Sequence of chain 1.C:
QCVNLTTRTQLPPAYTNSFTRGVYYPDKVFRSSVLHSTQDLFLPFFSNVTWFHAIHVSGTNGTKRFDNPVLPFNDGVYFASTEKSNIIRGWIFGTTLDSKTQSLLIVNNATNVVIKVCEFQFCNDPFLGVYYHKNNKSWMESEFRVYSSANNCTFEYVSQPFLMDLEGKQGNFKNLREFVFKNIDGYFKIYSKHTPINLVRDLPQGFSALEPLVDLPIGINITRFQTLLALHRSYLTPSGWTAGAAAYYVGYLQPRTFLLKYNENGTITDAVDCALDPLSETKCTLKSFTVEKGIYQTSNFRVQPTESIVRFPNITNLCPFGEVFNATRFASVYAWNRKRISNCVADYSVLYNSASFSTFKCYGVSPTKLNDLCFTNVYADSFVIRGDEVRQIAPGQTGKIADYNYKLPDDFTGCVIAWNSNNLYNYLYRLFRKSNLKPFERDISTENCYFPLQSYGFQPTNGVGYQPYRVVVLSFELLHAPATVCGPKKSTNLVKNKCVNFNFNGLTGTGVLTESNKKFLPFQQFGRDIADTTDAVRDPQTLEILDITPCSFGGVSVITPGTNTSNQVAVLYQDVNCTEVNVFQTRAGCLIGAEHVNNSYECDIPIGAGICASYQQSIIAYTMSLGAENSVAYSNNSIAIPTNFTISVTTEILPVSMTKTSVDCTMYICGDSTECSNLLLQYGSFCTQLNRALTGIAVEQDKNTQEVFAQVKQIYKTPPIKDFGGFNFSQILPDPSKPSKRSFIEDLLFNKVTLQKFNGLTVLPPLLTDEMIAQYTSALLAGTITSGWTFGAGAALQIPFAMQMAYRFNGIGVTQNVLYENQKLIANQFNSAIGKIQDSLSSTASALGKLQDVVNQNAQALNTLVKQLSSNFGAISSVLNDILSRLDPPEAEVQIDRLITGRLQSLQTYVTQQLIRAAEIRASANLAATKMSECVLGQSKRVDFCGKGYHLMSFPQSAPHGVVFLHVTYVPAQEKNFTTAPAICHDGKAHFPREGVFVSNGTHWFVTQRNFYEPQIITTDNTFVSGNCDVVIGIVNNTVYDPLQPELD

Binding-site contacts:
Ligand atom C2 contacts residue ASN61 of chain 1.C at 2.7 Å.
Ligand atom C1 contacts residue ASN61 of chain 1.C at 1.5 Å.
Ligand atom C3 contacts residue ASN61 of chain 1.C at 3.9 Å.
Ligand atom C7 contacts residue ASN61 of chain 1.C at 3.6 Å.
Ligand atom C6 contacts residue TYR28 of chain 1.C at 4.3 Å (hydrophobic).
Ligand atom N2 contacts residue ASN61 of chain 1.C at 3.1 Å (h-bond).
Ligand atom O7 contacts residue ASN61 of chain 1.C at 3.7 Å.
Ligand atom C4 contacts residue ASN61 of chain 1.C at 4.3 Å.
Ligand atom O5 contacts residue ASN61 of chain 1.C at 2.4 Å (h-bond).
Ligand atom C8 contacts residue ASN30 of chain 1.C at 4.4 Å.
Ligand atom C5 contacts residue TYR28 of chain 1.C at 4.3 Å (hydrophobic).
Ligand atom C5 contacts residue ASN61 of chain 1.C at 3.6 Å.
Ligand atom O5 contacts residue TYR28 of chain 1.C at 3.8 Å.
Ligand atom C1 contacts residue TYR28 of chain 1.C at 4.0 Å (hydrophobic).

This small molecule binds to this protein.
Small molecule (SMILES): CC(=O)N[C@@H]1[C@@H](O)[C@H](O)[C@@H](CO)O[C@H]1O